The protein below binds the small molecule below.
Small molecule (SMILES): CCCCC(=O)CC(=O)O

Binding-site contacts:
Ligand atom O3 contacts residue VAL134 of chain 1.B at 4.0 Å.
Ligand atom C6 contacts residue LEU185 of chain 1.B at 4.3 Å (hydrophobic).
Ligand atom C2 contacts residue ALA21 of chain 1.B at 3.7 Å (hydrophobic).
Ligand atom O1 contacts residue ALA89 of chain 1.B at 3.7 Å.
Ligand atom O2 contacts residue PHE161 of chain 1.B at 4.3 Å.
Ligand atom C3 contacts residue VAL134 of chain 1.B at 4.0 Å (hydrophobic).
Ligand atom C4 contacts residue VAL134 of chain 1.B at 4.5 Å (hydrophobic).
Ligand atom C7 contacts residue ALA130 of chain 1.B at 4.3 Å (hydrophobic).
Ligand atom C5 contacts residue VAL134 of chain 1.B at 3.7 Å (hydrophobic).
Ligand atom O2 contacts residue VAL134 of chain 1.B at 4.1 Å.
Ligand atom C1 contacts residue THR20 of chain 1.B at 3.8 Å.
Ligand atom C2 contacts residue VAL134 of chain 1.B at 4.3 Å (hydrophobic).
Ligand atom C2 contacts residue THR20 of chain 1.B at 3.6 Å.
Ligand atom C3 contacts residue THR20 of chain 1.B at 4.2 Å.
Ligand atom C4 contacts residue LEU90 of chain 1.B at 4.0 Å (hydrophobic).
Ligand atom O1 contacts residue THR20 of chain 1.B at 3.1 Å (h-bond).
Ligand atom C7 contacts residue GLY131 of chain 1.B at 3.9 Å.
Ligand atom C5 contacts residue GLY131 of chain 1.B at 4.4 Å.
Ligand atom C4 contacts residue ALA130 of chain 1.B at 4.0 Å (hydrophobic).
Ligand atom C5 contacts residue ALA130 of chain 1.B at 3.6 Å (hydrophobic).

Sequence of chain 1.B:
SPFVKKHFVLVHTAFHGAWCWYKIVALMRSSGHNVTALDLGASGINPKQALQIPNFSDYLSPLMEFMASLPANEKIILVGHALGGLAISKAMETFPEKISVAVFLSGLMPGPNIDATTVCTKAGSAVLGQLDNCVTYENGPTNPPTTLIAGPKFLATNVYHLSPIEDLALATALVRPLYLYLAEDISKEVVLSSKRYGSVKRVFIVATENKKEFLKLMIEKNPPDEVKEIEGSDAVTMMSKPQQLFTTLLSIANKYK